Sequence of chain 1.L:
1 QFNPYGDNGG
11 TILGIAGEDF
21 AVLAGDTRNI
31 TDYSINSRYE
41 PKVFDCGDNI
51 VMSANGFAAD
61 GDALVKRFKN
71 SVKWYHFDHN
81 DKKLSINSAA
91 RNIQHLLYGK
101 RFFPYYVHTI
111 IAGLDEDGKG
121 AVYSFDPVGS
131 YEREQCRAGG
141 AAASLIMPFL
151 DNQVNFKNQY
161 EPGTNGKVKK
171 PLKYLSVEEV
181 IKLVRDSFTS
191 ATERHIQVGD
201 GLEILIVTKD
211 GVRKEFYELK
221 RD

Binding-site contacts:
Ligand atom CD2 contacts residue ALA27 of chain 1.K at 3.2 Å (hydrophobic).
Ligand atom CA contacts residue GLY47 of chain 1.K at 3.2 Å.
Ligand atom CB contacts residue THR21 of chain 1.K at 3.8 Å.
Ligand atom O contacts residue MES1 of chain 1.PA at 2.8 Å (h-bond).
Ligand atom CB contacts residue GLY47 of chain 1.K at 3.7 Å.
Ligand atom C1 contacts residue SER131 of chain 1.K at 3.8 Å.
Ligand atom C2 contacts residue MES1 of chain 1.PA at 3.7 Å.
Ligand atom C3 contacts residue LYS33 of chain 1.K at 3.7 Å.
Ligand atom O contacts residue ALA49 of chain 1.K at 3.1 Å (h-bond).
Ligand atom N contacts residue ASP126 of chain 1.L at 3.3 Å (salt-bridge).
Ligand atom CB contacts residue GLY47 of chain 1.K at 3.8 Å.
Ligand atom C contacts residue MES1 of chain 1.PA at 3.7 Å.
Ligand atom CA contacts residue THR21 of chain 1.K at 3.5 Å.
Ligand atom C3 contacts residue ARG19 of chain 1.K at 3.2 Å.
Ligand atom O contacts residue THR1 of chain 1.K at 2.2 Å (h-bond).
Ligand atom O contacts residue THR21 of chain 1.K at 3.6 Å (h-bond).
Ligand atom C3 contacts residue THR1 of chain 1.K at 2.4 Å.
Ligand atom CG contacts residue LYS33 of chain 1.K at 3.8 Å.
Ligand atom C contacts residue THR1 of chain 1.K at 1.4 Å.
Ligand atom CH3 contacts residue ASP126 of chain 1.L at 3.4 Å.
Ligand atom OE1 contacts residue MET45 of chain 1.K at 3.4 Å.
Ligand atom N contacts residue THR21 of chain 1.K at 3.0 Å (h-bond).
Ligand atom C contacts residue GLY47 of chain 1.K at 3.4 Å.
Ligand atom C1 contacts residue THR1 of chain 1.K at 2.4 Å.
Ligand atom N contacts residue GLY47 of chain 1.K at 3.0 Å (h-bond).
Ligand atom C2 contacts residue TYR170 of chain 1.K at 3.6 Å (hydrophobic).
Ligand atom C2 contacts residue THR1 of chain 1.K at 1.5 Å.
Ligand atom N contacts residue THR1 of chain 1.K at 3.5 Å (h-bond).
Ligand atom C1 contacts residue MES1 of chain 1.PA at 3.6 Å.
Ligand atom CA contacts residue THR1 of chain 1.K at 2.4 Å.
Ligand atom CA contacts residue ARG19 of chain 1.K at 3.8 Å.
Ligand atom O contacts residue ALA20 of chain 1.K at 3.4 Å.
Ligand atom O contacts residue THR21 of chain 1.K at 3.3 Å (h-bond).
Ligand atom O contacts residue THR1 of chain 1.K at 3.6 Å (h-bond).
Ligand atom CB contacts residue THR1 of chain 1.K at 2.7 Å.
Ligand atom C contacts residue THR21 of chain 1.K at 3.7 Å.
Ligand atom OE2 contacts residue ALA49 of chain 1.K at 3.7 Å.
Ligand atom C3 contacts residue TYR170 of chain 1.K at 2.7 Å (hydrophobic).
Ligand atom OE2 contacts residue VAL31 of chain 1.K at 3.4 Å.
Ligand atom O contacts residue GLY47 of chain 1.K at 3.3 Å (h-bond).

The protein below binds the small molecule below.
Small molecule (SMILES): CC(=O)N[C@@H](CC(C)C)C(=O)N[C@@H](C)C(=O)N[C@@H](CCC(=O)O)[C@@H](O)[C@H](C)CO

Sequence of chain 1.K:
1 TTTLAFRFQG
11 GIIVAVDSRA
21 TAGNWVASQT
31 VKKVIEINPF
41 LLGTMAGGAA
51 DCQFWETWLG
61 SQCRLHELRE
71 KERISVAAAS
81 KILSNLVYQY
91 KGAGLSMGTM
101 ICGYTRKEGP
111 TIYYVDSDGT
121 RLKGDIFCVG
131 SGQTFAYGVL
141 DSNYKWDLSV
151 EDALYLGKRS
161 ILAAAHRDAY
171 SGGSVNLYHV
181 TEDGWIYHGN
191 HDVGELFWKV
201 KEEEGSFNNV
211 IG